Binding-site contacts:
Ligand atom C15 contacts residue ILE117 of chain 1.B at 3.5 Å (hydrophobic).
Ligand atom C26 contacts residue ASP170 of chain 1.D at 3.5 Å.
Ligand atom O01 contacts residue GLY100 of chain 1.B at 3.0 Å (h-bond).
Ligand atom O04 contacts residue GLY9 of chain 1.B at 3.5 Å (h-bond).
Ligand atom O13 contacts residue THR101 of chain 1.B at 3.4 Å (h-bond).
Ligand atom N14 contacts residue ALA173 of chain 1.D at 3.3 Å (h-bond).
Ligand atom O01 contacts residue ADP1 of chain 1.H at 3.6 Å.
Ligand atom O03 contacts residue ADP1 of chain 1.H at 3.0 Å (h-bond).
Ligand atom C16 contacts residue ARG113 of chain 1.B at 3.8 Å.
Ligand atom O18 contacts residue ARG113 of chain 1.B at 3.1 Å (salt-bridge).
Ligand atom C20 contacts residue GLY116 of chain 1.B at 3.4 Å.
Ligand atom O13 contacts residue ARG113 of chain 1.B at 2.9 Å (salt-bridge).
Ligand atom O05 contacts residue GLU70 of chain 1.B at 3.4 Å (salt-bridge).
Ligand atom C15 contacts residue ALA173 of chain 1.D at 3.6 Å (hydrophobic).
Ligand atom C23 contacts residue TYR240 of chain 1.D at 3.6 Å (hydrophobic).
Ligand atom O13 contacts residue SER102 of chain 1.B at 3.6 Å.
Ligand atom O03 contacts residue MG1 of chain 1.J at 2.3 Å.
Ligand atom O11 contacts residue GLY100 of chain 1.B at 3.2 Å.
Ligand atom O25 contacts residue LEU171 of chain 1.D at 3.7 Å.
Ligand atom O04 contacts residue ADP1 of chain 1.H at 2.8 Å (h-bond).
Ligand atom O04 contacts residue ILE159 of chain 1.D at 3.8 Å.
Ligand atom C09 contacts residue VAL156 of chain 1.D at 3.7 Å (hydrophobic).
Ligand atom P02 contacts residue ADP1 of chain 1.H at 3.2 Å.
Ligand atom O01 contacts residue THR99 of chain 1.B at 3.6 Å (h-bond).
Ligand atom C12 contacts residue THR101 of chain 1.B at 3.5 Å.
Ligand atom O18 contacts residue GLY116 of chain 1.B at 3.0 Å (h-bond).
Ligand atom O03 contacts residue GLU70 of chain 1.B at 3.6 Å.
Ligand atom C17 contacts residue THR172 of chain 1.D at 3.5 Å.
Ligand atom C26 contacts residue THR172 of chain 1.D at 3.5 Å.
Ligand atom N14 contacts residue THR101 of chain 1.B at 3.4 Å (h-bond).
Ligand atom C17 contacts residue GLY116 of chain 1.B at 3.7 Å.
Ligand atom C24 contacts residue GLU202 of chain 1.D at 3.7 Å.
Ligand atom N19 contacts residue THR172 of chain 1.D at 2.8 Å (h-bond).
Ligand atom C20 contacts residue TYR240 of chain 1.D at 3.6 Å (hydrophobic).
Ligand atom O18 contacts residue ILE117 of chain 1.B at 3.8 Å.
Ligand atom C22 contacts residue THR172 of chain 1.D at 3.7 Å.
Ligand atom C16 contacts residue THR172 of chain 1.D at 3.2 Å.
Ligand atom C15 contacts residue THR101 of chain 1.B at 3.2 Å.
Ligand atom O25 contacts residue THR172 of chain 1.D at 3.0 Å (h-bond).
Ligand atom P02 contacts residue MG1 of chain 1.J at 3.7 Å.

The small molecule below binds the protein below.
Small molecule (SMILES): COCCCCCNC(=O)CCNC(=O)[C@H](O)C(C)(C)COP(=O)(O)O

Sequence of chain 1.B:
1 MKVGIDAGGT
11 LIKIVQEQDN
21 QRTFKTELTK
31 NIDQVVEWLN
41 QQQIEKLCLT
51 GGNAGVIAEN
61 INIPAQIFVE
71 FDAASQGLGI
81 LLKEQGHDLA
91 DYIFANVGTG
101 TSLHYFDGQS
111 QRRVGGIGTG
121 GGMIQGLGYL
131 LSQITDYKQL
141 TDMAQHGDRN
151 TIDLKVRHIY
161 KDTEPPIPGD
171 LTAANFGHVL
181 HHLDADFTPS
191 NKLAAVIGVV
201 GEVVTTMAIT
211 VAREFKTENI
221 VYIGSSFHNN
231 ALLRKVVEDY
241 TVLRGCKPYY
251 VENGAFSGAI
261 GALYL

Sequence of chain 1.D:
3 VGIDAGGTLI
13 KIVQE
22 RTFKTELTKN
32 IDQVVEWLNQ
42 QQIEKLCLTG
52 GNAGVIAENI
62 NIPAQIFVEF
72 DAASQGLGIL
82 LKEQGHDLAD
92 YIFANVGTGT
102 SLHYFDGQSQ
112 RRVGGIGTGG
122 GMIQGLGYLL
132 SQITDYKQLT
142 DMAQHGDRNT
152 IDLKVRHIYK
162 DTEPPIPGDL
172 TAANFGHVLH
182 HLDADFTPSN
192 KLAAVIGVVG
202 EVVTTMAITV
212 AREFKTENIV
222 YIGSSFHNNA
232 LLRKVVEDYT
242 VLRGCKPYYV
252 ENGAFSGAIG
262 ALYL